Sequence of chain 1.A:
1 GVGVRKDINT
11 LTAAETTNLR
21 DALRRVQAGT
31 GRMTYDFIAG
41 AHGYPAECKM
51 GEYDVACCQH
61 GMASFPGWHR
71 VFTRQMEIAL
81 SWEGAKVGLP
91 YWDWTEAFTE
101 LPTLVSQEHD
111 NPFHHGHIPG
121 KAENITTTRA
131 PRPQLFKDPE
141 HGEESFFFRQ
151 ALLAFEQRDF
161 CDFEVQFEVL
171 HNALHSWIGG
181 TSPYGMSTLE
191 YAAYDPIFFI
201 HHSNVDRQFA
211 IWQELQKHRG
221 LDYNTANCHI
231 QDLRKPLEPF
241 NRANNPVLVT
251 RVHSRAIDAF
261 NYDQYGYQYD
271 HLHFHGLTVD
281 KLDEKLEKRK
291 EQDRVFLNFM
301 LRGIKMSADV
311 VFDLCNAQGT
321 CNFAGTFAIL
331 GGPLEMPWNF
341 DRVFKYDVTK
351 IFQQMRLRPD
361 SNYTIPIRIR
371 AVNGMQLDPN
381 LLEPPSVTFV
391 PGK

The protein below binds the small molecule below.
Small molecule (SMILES): CC(=O)N[C@@H]1[C@@H](O)[C@H](O)[C@@H](CO)O[C@H]1O

Binding-site contacts:
Ligand atom C1 contacts residue ASN362 of chain 1.A at 1.4 Å.
Ligand atom C4 contacts residue ASN362 of chain 1.A at 4.2 Å.
Ligand atom C2 contacts residue ASN362 of chain 1.A at 2.5 Å.
Ligand atom C7 contacts residue ASN362 of chain 1.A at 3.4 Å.
Ligand atom C8 contacts residue ASN362 of chain 1.A at 4.2 Å.
Ligand atom C3 contacts residue ASN362 of chain 1.A at 3.8 Å.
Ligand atom N2 contacts residue ASN362 of chain 1.A at 2.9 Å (h-bond).
Ligand atom C5 contacts residue ASN362 of chain 1.A at 3.6 Å.
Ligand atom O7 contacts residue ASN362 of chain 1.A at 3.5 Å (h-bond).
Ligand atom C8 contacts residue SER361 of chain 1.A at 4.1 Å.
Ligand atom O5 contacts residue ASN362 of chain 1.A at 2.3 Å (h-bond).
Ligand atom C8 contacts residue ASP360 of chain 1.A at 4.0 Å.